Sequence of chain 1.B:
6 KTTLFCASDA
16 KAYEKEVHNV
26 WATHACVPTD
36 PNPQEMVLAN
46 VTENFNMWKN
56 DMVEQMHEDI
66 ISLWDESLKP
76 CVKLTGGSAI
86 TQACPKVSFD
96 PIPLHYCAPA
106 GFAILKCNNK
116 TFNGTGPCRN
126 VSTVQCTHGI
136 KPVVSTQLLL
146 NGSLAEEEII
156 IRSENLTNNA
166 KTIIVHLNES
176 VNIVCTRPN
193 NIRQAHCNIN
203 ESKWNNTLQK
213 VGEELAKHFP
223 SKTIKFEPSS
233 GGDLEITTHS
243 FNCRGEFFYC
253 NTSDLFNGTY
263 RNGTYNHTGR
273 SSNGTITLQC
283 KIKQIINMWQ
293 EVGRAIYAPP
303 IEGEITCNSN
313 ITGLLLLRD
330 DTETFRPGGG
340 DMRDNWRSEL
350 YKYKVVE

Binding-site contacts:
Ligand atom C02 contacts residue VAL294 of chain 1.B at 3.7 Å (hydrophobic).
Ligand atom C contacts residue GLY338 of chain 1.B at 3.6 Å.
Ligand atom C21 contacts residue SER242 of chain 1.B at 3.6 Å.
Ligand atom O18 contacts residue GLY339 of chain 1.B at 3.4 Å (h-bond).
Ligand atom C27 contacts residue GLU237 of chain 1.B at 3.8 Å.
Ligand atom O16 contacts residue MET290 of chain 1.B at 3.1 Å (h-bond).
Ligand atom C22 contacts residue SER242 of chain 1.B at 3.4 Å.
Ligand atom O16 contacts residue ASN289 of chain 1.B at 3.4 Å (h-bond).
Ligand atom C12 contacts residue GLY339 of chain 1.B at 3.5 Å.
Ligand atom N28 contacts residue MET290 of chain 1.B at 3.0 Å (h-bond).
Ligand atom C27 contacts residue ASN289 of chain 1.B at 3.1 Å.
Ligand atom N28 contacts residue VAL294 of chain 1.B at 3.7 Å.
Ligand atom C20 contacts residue GLU237 of chain 1.B at 3.5 Å.
Ligand atom N19 contacts residue TRP291 of chain 1.B at 3.8 Å.
Ligand atom F23 contacts residue VAL139 of chain 1.B at 3.6 Å.
Ligand atom N28 contacts residue GLU293 of chain 1.B at 3.4 Å (salt-bridge).
Ligand atom N14 contacts residue GLY339 of chain 1.B at 2.8 Å (h-bond).
Ligand atom C02 contacts residue MET290 of chain 1.B at 3.2 Å (hydrophobic).
Ligand atom N19 contacts residue GLU237 of chain 1.B at 3.4 Å.
Ligand atom C05 contacts residue GLY339 of chain 1.B at 3.6 Å.
Ligand atom N28 contacts residue GLY295 of chain 1.B at 3.4 Å (h-bond).
Ligand atom C07 contacts residue GLY339 of chain 1.B at 3.4 Å.
Ligand atom CL25 contacts residue ASN244 of chain 1.B at 3.8 Å.
Ligand atom CL25 contacts residue PHE243 of chain 1.B at 3.6 Å.
Ligand atom C13 contacts residue GLY339 of chain 1.B at 3.6 Å.
Ligand atom C20 contacts residue ASN289 of chain 1.B at 3.4 Å.
Ligand atom N03 contacts residue GLU293 of chain 1.B at 3.3 Å (salt-bridge).
Ligand atom CL25 contacts residue PHE249 of chain 1.B at 3.7 Å.
Ligand atom N03 contacts residue MET290 of chain 1.B at 2.7 Å (h-bond).
Ligand atom C06 contacts residue GLY339 of chain 1.B at 3.3 Å.
Ligand atom F23 contacts residue SER242 of chain 1.B at 3.2 Å.
Ligand atom C26 contacts residue ILE288 of chain 1.B at 3.6 Å (hydrophobic).
Ligand atom C02 contacts residue GLU293 of chain 1.B at 3.7 Å.
Ligand atom N19 contacts residue ASN289 of chain 1.B at 2.8 Å (h-bond).
Ligand atom F23 contacts residue SER140 of chain 1.B at 3.4 Å.
Ligand atom O18 contacts residue MET341 of chain 1.B at 3.4 Å.
Ligand atom C15 contacts residue MET290 of chain 1.B at 3.6 Å (hydrophobic).
Ligand atom C27 contacts residue ILE288 of chain 1.B at 3.5 Å (hydrophobic).
Ligand atom O18 contacts residue TRP291 of chain 1.B at 3.5 Å.
Ligand atom C17 contacts residue TRP291 of chain 1.B at 3.6 Å (hydrophobic).

This protein binds this small molecule.
Small molecule (SMILES): [H]/N=C(/N)NC[C@H]1Cc2cc(CNC)ccc2[C@@H]1NC(=O)C(=O)Nc1ccc(Cl)c(F)c1